Sequence of chain 1.C:
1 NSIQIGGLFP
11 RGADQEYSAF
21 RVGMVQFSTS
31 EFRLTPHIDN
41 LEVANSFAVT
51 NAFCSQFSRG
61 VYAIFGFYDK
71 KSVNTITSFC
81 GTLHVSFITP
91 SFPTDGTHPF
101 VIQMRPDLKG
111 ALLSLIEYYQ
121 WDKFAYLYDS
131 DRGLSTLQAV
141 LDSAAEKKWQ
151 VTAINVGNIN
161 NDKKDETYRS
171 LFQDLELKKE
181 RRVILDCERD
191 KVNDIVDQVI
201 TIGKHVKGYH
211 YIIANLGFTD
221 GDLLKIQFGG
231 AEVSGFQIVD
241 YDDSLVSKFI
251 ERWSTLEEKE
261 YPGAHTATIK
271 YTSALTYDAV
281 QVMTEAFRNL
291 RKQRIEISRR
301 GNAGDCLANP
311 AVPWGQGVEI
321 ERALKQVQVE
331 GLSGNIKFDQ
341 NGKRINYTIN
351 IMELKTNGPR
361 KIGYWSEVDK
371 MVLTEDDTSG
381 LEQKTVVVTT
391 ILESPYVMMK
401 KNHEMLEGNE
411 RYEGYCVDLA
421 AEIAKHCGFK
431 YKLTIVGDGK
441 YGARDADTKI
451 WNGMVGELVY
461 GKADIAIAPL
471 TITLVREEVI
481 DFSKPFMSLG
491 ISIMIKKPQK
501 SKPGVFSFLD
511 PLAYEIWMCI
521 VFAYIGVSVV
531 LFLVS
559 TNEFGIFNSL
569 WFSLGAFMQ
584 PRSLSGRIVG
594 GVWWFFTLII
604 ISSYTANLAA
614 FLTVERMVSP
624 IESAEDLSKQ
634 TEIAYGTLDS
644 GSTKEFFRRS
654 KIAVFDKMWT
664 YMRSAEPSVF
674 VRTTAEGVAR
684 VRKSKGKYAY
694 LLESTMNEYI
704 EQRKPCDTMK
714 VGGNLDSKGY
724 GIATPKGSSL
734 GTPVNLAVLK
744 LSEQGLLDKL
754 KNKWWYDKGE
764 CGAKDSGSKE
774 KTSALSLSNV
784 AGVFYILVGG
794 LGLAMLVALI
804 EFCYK

Binding-site contacts:
Ligand atom CAV contacts residue TYR441 of chain 1.C at 3.4 Å (hydrophobic).
Ligand atom OAA contacts residue ARG476 of chain 1.C at 2.7 Å (salt-bridge).
Ligand atom NAP contacts residue THR471 of chain 1.C at 3.4 Å (h-bond).
Ligand atom FAF contacts residue TYR723 of chain 1.C at 3.2 Å.
Ligand atom OAB contacts residue TYR441 of chain 1.C at 3.8 Å.
Ligand atom CAR contacts residue TYR441 of chain 1.C at 3.8 Å (hydrophobic).
Ligand atom CAJ contacts residue TYR441 of chain 1.C at 3.4 Å (hydrophobic).
Ligand atom CAL contacts residue THR677 of chain 1.C at 3.2 Å.
Ligand atom CAV contacts residue PRO469 of chain 1.C at 3.5 Å (hydrophobic).
Ligand atom CAT contacts residue TYR441 of chain 1.C at 3.5 Å (hydrophobic).
Ligand atom CAU contacts residue TYR441 of chain 1.C at 3.6 Å (hydrophobic).
Ligand atom FAG contacts residue TYR723 of chain 1.C at 3.7 Å.
Ligand atom CAW contacts residue TYR441 of chain 1.C at 3.4 Å (hydrophobic).
Ligand atom CAL contacts residue GLU393 of chain 1.C at 3.8 Å.
Ligand atom CAZ contacts residue TYR723 of chain 1.C at 3.8 Å (hydrophobic).
Ligand atom NAP contacts residue PRO469 of chain 1.C at 2.7 Å (h-bond).
Ligand atom OAA contacts residue THR471 of chain 1.C at 2.9 Å (h-bond).
Ligand atom CAK contacts residue THR677 of chain 1.C at 3.6 Å.
Ligand atom CAJ contacts residue TYR723 of chain 1.C at 3.6 Å (hydrophobic).
Ligand atom CAI contacts residue TYR441 of chain 1.C at 3.7 Å (hydrophobic).
Ligand atom OAC contacts residue GLY644 of chain 1.C at 3.5 Å.
Ligand atom NAP contacts residue TYR441 of chain 1.C at 3.5 Å.
Ligand atom CAT contacts residue PRO469 of chain 1.C at 3.7 Å (hydrophobic).
Ligand atom FAG contacts residue PRO469 of chain 1.C at 3.5 Å.
Ligand atom OAC contacts residue SER645 of chain 1.C at 3.3 Å (h-bond).
Ligand atom FAF contacts residue THR698 of chain 1.C at 3.2 Å.
Ligand atom CAT contacts residue THR471 of chain 1.C at 3.2 Å.
Ligand atom FAG contacts residue TYR396 of chain 1.C at 3.6 Å.
Ligand atom NAY contacts residue TYR441 of chain 1.C at 3.5 Å.
Ligand atom OAA contacts residue LEU470 of chain 1.C at 3.5 Å.
Ligand atom FAH contacts residue GLU393 of chain 1.C at 3.3 Å.
Ligand atom OAD contacts residue SER645 of chain 1.C at 2.8 Å (h-bond).
Ligand atom PBA contacts residue SER645 of chain 1.C at 3.7 Å.
Ligand atom CAN contacts residue GLU393 of chain 1.C at 3.5 Å.
Ligand atom OAE contacts residue SER645 of chain 1.C at 3.5 Å (h-bond).
Ligand atom CAJ contacts residue PRO469 of chain 1.C at 3.5 Å (hydrophobic).
Ligand atom FAG contacts residue TYR441 of chain 1.C at 3.8 Å.
Ligand atom OAB contacts residue ARG476 of chain 1.C at 3.0 Å (salt-bridge).
Ligand atom OAQ contacts residue THR677 of chain 1.C at 2.7 Å (h-bond).
Ligand atom CAS contacts residue TYR441 of chain 1.C at 3.4 Å (hydrophobic).

The small molecule below binds the protein below.
Small molecule (SMILES): O=c1[nH]c2cc(C(F)(F)F)c(N3CCOCC3)cc2n(CP(=O)(O)O)c1=O